Binding-site contacts:
Ligand atom C1 contacts residue ASN173 of chain 1.A at 1.4 Å.
Ligand atom C1 contacts residue ILE154 of chain 1.A at 4.1 Å (hydrophobic).
Ligand atom O5 contacts residue GLU152 of chain 1.A at 3.7 Å.
Ligand atom O6 contacts residue ILE154 of chain 1.A at 3.0 Å (h-bond).
Ligand atom C5 contacts residue ILE154 of chain 1.A at 4.1 Å (hydrophobic).
Ligand atom N2 contacts residue ASN173 of chain 1.A at 2.8 Å (h-bond).
Ligand atom C2 contacts residue GLU152 of chain 1.A at 3.9 Å.
Ligand atom C7 contacts residue ASN173 of chain 1.A at 3.0 Å.
Ligand atom O5 contacts residue ILE154 of chain 1.A at 3.2 Å (h-bond).
Ligand atom C3 contacts residue ASN173 of chain 1.A at 3.7 Å.
Ligand atom C2 contacts residue ASN173 of chain 1.A at 2.3 Å.
Ligand atom C1 contacts residue GLU152 of chain 1.A at 3.6 Å.
Ligand atom C3 contacts residue GLN212 of chain 1.A at 4.0 Å.
Ligand atom C5 contacts residue GLU153 of chain 1.A at 4.2 Å.
Ligand atom O7 contacts residue GLU152 of chain 1.A at 3.6 Å.
Ligand atom C6 contacts residue ILE154 of chain 1.A at 3.8 Å (hydrophobic).
Ligand atom C6 contacts residue GLU153 of chain 1.A at 3.3 Å.
Ligand atom O5 contacts residue GLU153 of chain 1.A at 3.4 Å.
Ligand atom C1 contacts residue GLU153 of chain 1.A at 4.2 Å.
Ligand atom O6 contacts residue LYS216 of chain 1.A at 3.1 Å.
Ligand atom C7 contacts residue GLU152 of chain 1.A at 4.4 Å.
Ligand atom C8 contacts residue ASN173 of chain 1.A at 4.1 Å.
Ligand atom O7 contacts residue ASN173 of chain 1.A at 3.0 Å (h-bond).
Ligand atom C5 contacts residue ASN173 of chain 1.A at 3.7 Å.
Ligand atom O4 contacts residue GLN212 of chain 1.A at 4.4 Å.
Ligand atom C6 contacts residue LYS216 of chain 1.A at 3.8 Å.
Ligand atom C4 contacts residue ASN173 of chain 1.A at 4.2 Å.
Ligand atom O6 contacts residue GLU153 of chain 1.A at 3.8 Å.
Ligand atom O5 contacts residue ASN173 of chain 1.A at 2.4 Å (h-bond).

A small-molecule ligand and the protein it binds are described below.
Small molecule (SMILES): CC(=O)N[C@@H]1[C@@H](O)[C@H](O)[C@@H](CO)O[C@H]1O

Sequence of chain 1.A:
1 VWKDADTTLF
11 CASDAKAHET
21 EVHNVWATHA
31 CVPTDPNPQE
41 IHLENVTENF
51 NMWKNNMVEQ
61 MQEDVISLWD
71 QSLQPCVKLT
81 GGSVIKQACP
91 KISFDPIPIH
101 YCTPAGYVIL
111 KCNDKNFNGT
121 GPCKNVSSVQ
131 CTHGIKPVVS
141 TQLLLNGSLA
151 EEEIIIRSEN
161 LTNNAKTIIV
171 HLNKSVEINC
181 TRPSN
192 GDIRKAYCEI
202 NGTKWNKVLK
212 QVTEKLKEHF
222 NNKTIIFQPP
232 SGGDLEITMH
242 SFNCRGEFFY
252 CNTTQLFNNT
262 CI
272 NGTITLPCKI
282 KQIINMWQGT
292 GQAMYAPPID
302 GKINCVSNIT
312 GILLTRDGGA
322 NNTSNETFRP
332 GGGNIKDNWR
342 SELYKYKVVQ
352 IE